Sequence of chain 1.A:
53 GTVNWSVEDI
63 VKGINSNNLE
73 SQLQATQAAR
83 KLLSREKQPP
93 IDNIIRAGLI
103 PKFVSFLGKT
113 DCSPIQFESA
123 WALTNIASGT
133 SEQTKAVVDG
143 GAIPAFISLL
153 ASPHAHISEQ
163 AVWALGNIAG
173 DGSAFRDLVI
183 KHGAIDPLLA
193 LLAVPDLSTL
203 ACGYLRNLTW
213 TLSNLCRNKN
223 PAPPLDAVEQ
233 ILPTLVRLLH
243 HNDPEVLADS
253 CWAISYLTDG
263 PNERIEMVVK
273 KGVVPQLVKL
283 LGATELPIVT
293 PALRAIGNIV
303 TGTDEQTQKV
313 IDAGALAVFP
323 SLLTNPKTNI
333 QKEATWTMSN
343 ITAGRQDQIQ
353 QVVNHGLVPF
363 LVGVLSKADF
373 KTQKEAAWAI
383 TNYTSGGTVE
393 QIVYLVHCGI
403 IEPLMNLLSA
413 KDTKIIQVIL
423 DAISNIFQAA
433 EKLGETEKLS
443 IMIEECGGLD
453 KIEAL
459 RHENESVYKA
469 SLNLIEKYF

The small molecule below binds the protein below.
Small molecule (SMILES): NC(=[NH2+])NCCC[C@H](NC(=O)[C@@H](N)CCCC[NH3+])C(=O)N[C@H](C=O)CCCN=C(N)N

Binding-site contacts:
Ligand atom CA contacts residue ASN342 of chain 1.A at 3.2 Å.
Ligand atom NH1 contacts residue SER341 of chain 1.A at 3.3 Å (h-bond).
Ligand atom CD contacts residue TRP380 of chain 1.A at 4.1 Å (hydrophobic).
Ligand atom NH1 contacts residue TRP380 of chain 1.A at 3.5 Å.
Ligand atom NZ contacts residue GLY304 of chain 1.A at 3.6 Å (h-bond).
Ligand atom NH2 contacts residue GLU377 of chain 1.A at 3.5 Å (salt-bridge).
Ligand atom CE contacts residue THR309 of chain 1.A at 4.2 Å.
Ligand atom O contacts residue THR303 of chain 1.A at 4.0 Å.
Ligand atom NH1 contacts residue GLU377 of chain 1.A at 3.2 Å (salt-bridge).
Ligand atom C contacts residue ASN342 of chain 1.A at 3.6 Å.
Ligand atom CD contacts residue THR303 of chain 1.A at 4.0 Å.
Ligand atom CG contacts residue ALA345 of chain 1.A at 4.1 Å (hydrophobic).
Ligand atom NE contacts residue TRP338 of chain 1.A at 3.6 Å.
Ligand atom CB contacts residue TRP338 of chain 1.A at 3.8 Å (hydrophobic).
Ligand atom NZ contacts residue ASN342 of chain 1.A at 3.3 Å (h-bond).
Ligand atom CE contacts residue GLY304 of chain 1.A at 3.8 Å.
Ligand atom CZ contacts residue GLU377 of chain 1.A at 3.8 Å.
Ligand atom CD contacts residue GLY304 of chain 1.A at 4.0 Å.
Ligand atom CA contacts residue ASN342 of chain 1.A at 4.1 Å.
Ligand atom NH1 contacts residue TRP338 of chain 1.A at 4.1 Å.
Ligand atom CG contacts residue ASN342 of chain 1.A at 4.2 Å.
Ligand atom NH2 contacts residue TRP380 of chain 1.A at 3.6 Å.
Ligand atom CD contacts residue ASN342 of chain 1.A at 3.6 Å.
Ligand atom CE contacts residue ASN342 of chain 1.A at 3.3 Å.
Ligand atom O contacts residue ASN342 of chain 1.A at 3.5 Å (h-bond).
Ligand atom CB contacts residue ASN342 of chain 1.A at 3.7 Å.
Ligand atom NZ contacts residue ASP306 of chain 1.A at 3.8 Å.
Ligand atom O contacts residue TRP338 of chain 1.A at 3.8 Å.
Ligand atom CE contacts residue ASP306 of chain 1.A at 3.6 Å.
Ligand atom CD contacts residue VAL302 of chain 1.A at 3.2 Å (hydrophobic).
Ligand atom N contacts residue ASN342 of chain 1.A at 3.0 Å (h-bond).
Ligand atom NZ contacts residue VAL302 of chain 1.A at 2.9 Å (h-bond).
Ligand atom N contacts residue ALA345 of chain 1.A at 4.0 Å.
Ligand atom CG contacts residue TRP338 of chain 1.A at 4.1 Å (hydrophobic).
Ligand atom NE contacts residue TRP380 of chain 1.A at 3.5 Å.
Ligand atom C contacts residue THR303 of chain 1.A at 4.0 Å.
Ligand atom CD contacts residue TRP338 of chain 1.A at 3.6 Å (hydrophobic).
Ligand atom CE contacts residue VAL302 of chain 1.A at 3.6 Å (hydrophobic).
Ligand atom NZ contacts residue THR309 of chain 1.A at 2.8 Å (h-bond).
Ligand atom CZ contacts residue TRP380 of chain 1.A at 3.5 Å (hydrophobic).